Sequence of chain 1.B:
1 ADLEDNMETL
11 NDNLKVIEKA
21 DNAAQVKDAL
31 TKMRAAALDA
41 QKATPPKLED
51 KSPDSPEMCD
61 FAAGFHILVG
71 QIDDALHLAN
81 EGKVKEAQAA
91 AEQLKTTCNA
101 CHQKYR

Sequence of chain 1.A:
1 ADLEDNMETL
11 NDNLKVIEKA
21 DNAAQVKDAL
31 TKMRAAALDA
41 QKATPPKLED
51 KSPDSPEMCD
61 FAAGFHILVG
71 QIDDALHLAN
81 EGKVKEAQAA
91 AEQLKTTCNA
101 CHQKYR

Binding-site contacts:
Ligand atom CAE contacts residue ALA43 of chain 1.A at 3.6 Å (hydrophobic).
Ligand atom CAN contacts residue PRO53 of chain 1.A at 3.3 Å (hydrophobic).
Ligand atom NAL contacts residue PRO53 of chain 1.A at 3.1 Å (h-bond).
Ligand atom CAC contacts residue MET58 of chain 1.A at 3.9 Å (hydrophobic).
Ligand atom CAG contacts residue MET58 of chain 1.A at 3.9 Å (hydrophobic).
Ligand atom CAE contacts residue HIS77 of chain 1.B at 3.5 Å.
Ligand atom CAP contacts residue PRO53 of chain 1.A at 3.6 Å (hydrophobic).
Ligand atom CAR contacts residue HIS77 of chain 1.B at 3.7 Å.
Ligand atom CAM contacts residue CYS59 of chain 1.A at 3.4 Å (hydrophobic).
Ligand atom CAE contacts residue LYS42 of chain 1.A at 3.3 Å.
Ligand atom NAJ contacts residue HIS77 of chain 1.B at 3.1 Å (h-bond).
Ligand atom CAE contacts residue GLN41 of chain 1.A at 3.5 Å.
Ligand atom CAI contacts residue PRO53 of chain 1.A at 4.0 Å (hydrophobic).
Ligand atom CAG contacts residue GLN41 of chain 1.A at 3.7 Å.
Ligand atom NAK contacts residue HIS77 of chain 1.B at 3.1 Å (h-bond).
Ligand atom NAL contacts residue CYS59 of chain 1.A at 3.4 Å (h-bond).
Ligand atom CAD contacts residue ASP73 of chain 1.B at 3.9 Å.
Ligand atom CAI contacts residue MET58 of chain 1.A at 3.4 Å (hydrophobic).
Ligand atom CAA contacts residue CYS59 of chain 1.A at 2.5 Å (hydrophobic).
Ligand atom CAD contacts residue ASP74 of chain 1.B at 3.3 Å.
Ligand atom CAE contacts residue NI1 of chain 1.T at 3.1 Å.
Ligand atom CAM contacts residue ALA62 of chain 1.A at 3.9 Å (hydrophobic).
Ligand atom CAF contacts residue ASP73 of chain 1.B at 3.6 Å.
Ligand atom CAF contacts residue HIS77 of chain 1.B at 3.6 Å.
Ligand atom CAI contacts residue ALA62 of chain 1.A at 3.7 Å (hydrophobic).
Ligand atom OAB contacts residue ALA62 of chain 1.A at 3.1 Å.
Ligand atom CAQ contacts residue HIS77 of chain 1.B at 3.7 Å.
Ligand atom CAG contacts residue PHE61 of chain 1.A at 4.1 Å (hydrophobic).
Ligand atom CAR contacts residue NI1 of chain 1.T at 2.9 Å.
Ligand atom CAC contacts residue GLN41 of chain 1.A at 3.2 Å.
Ligand atom CAO contacts residue MET58 of chain 1.A at 4.0 Å (hydrophobic).
Ligand atom CAH contacts residue PRO53 of chain 1.A at 3.7 Å (hydrophobic).
Ligand atom CAH contacts residue ASP74 of chain 1.B at 3.6 Å.
Ligand atom CAF contacts residue NI1 of chain 1.T at 3.1 Å.
Ligand atom NAK contacts residue NI1 of chain 1.T at 2.1 Å (h-bond).
Ligand atom NAJ contacts residue LYS42 of chain 1.A at 4.1 Å.
Ligand atom NAJ contacts residue NI1 of chain 1.T at 2.1 Å (h-bond).
Ligand atom CAQ contacts residue NI1 of chain 1.T at 2.9 Å.
Ligand atom CAC contacts residue LYS42 of chain 1.A at 4.1 Å.
Ligand atom CAC contacts residue ALA43 of chain 1.A at 3.0 Å (hydrophobic).

The small molecule below binds the protein below.
Small molecule (SMILES): CC(=O)Nc1cc2cccnc2c2ncccc12